Sequence of chain 1.A:
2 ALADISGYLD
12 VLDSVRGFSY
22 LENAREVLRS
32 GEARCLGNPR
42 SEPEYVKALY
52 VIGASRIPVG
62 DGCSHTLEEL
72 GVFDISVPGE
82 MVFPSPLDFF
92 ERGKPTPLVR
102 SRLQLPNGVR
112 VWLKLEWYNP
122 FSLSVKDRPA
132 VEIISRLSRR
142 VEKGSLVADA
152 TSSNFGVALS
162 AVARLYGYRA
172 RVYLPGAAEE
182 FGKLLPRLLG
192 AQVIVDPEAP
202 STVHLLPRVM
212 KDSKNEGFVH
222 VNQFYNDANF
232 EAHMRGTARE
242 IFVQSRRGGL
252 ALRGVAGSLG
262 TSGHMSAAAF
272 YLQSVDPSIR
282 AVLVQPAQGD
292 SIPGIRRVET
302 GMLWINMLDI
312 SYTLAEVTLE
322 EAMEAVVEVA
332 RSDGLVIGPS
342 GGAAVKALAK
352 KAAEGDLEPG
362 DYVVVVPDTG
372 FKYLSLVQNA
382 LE

The protein below binds the small molecule below.
Small molecule (SMILES): N[C@@H](CS)C(=O)O

Binding-site contacts:
Ligand atom C contacts residue PHE156 of chain 1.A at 3.7 Å (hydrophobic).
Ligand atom C contacts residue ASN155 of chain 1.A at 4.3 Å.
Ligand atom CA contacts residue GLN224 of chain 1.A at 4.1 Å.
Ligand atom CA contacts residue PLP1 of chain 1.C at 3.1 Å.
Ligand atom C contacts residue THR152 of chain 1.A at 3.4 Å.
Ligand atom N contacts residue PLP1 of chain 1.C at 2.4 Å.
Ligand atom O contacts residue ASN155 of chain 1.A at 3.5 Å (h-bond).
Ligand atom CB contacts residue PHE225 of chain 1.A at 4.2 Å (hydrophobic).
Ligand atom N contacts residue LYS127 of chain 1.A at 3.0 Å (salt-bridge).
Ligand atom CA contacts residue LYS127 of chain 1.A at 3.0 Å.
Ligand atom O contacts residue LYS127 of chain 1.A at 2.9 Å (salt-bridge).
Ligand atom O contacts residue PLP1 of chain 1.C at 3.6 Å (h-bond).
Ligand atom C contacts residue SER154 of chain 1.A at 4.4 Å.
Ligand atom CA contacts residue SER153 of chain 1.A at 3.0 Å.
Ligand atom O contacts residue SER154 of chain 1.A at 4.3 Å.
Ligand atom OXT contacts residue THR152 of chain 1.A at 2.5 Å (h-bond).
Ligand atom CB contacts residue LYS127 of chain 1.A at 4.4 Å.
Ligand atom N contacts residue SER153 of chain 1.A at 2.8 Å (h-bond).
Ligand atom SG contacts residue PHE225 of chain 1.A at 3.4 Å.
Ligand atom OXT contacts residue PHE156 of chain 1.A at 3.5 Å.
Ligand atom N contacts residue GLY295 of chain 1.A at 3.0 Å (h-bond).
Ligand atom O contacts residue SER153 of chain 1.A at 3.6 Å.
Ligand atom CB contacts residue PLP1 of chain 1.C at 4.4 Å.
Ligand atom OXT contacts residue GLN224 of chain 1.A at 3.2 Å (h-bond).
Ligand atom O contacts residue THR152 of chain 1.A at 3.5 Å (h-bond).
Ligand atom SG contacts residue THR262 of chain 1.A at 3.8 Å.
Ligand atom CB contacts residue GLY295 of chain 1.A at 4.1 Å.
Ligand atom OXT contacts residue SER154 of chain 1.A at 4.0 Å.
Ligand atom SG contacts residue GLY261 of chain 1.A at 3.7 Å.
Ligand atom CA contacts residue GLY295 of chain 1.A at 4.1 Å.
Ligand atom C contacts residue LYS127 of chain 1.A at 3.2 Å.
Ligand atom C contacts residue GLN224 of chain 1.A at 3.8 Å.
Ligand atom CB contacts residue GLN224 of chain 1.A at 4.0 Å.
Ligand atom O contacts residue PHE156 of chain 1.A at 2.8 Å (h-bond).
Ligand atom OXT contacts residue SER153 of chain 1.A at 2.9 Å (h-bond).
Ligand atom OXT contacts residue LYS127 of chain 1.A at 4.3 Å.
Ligand atom C contacts residue SER153 of chain 1.A at 3.1 Å.
Ligand atom C contacts residue PLP1 of chain 1.C at 3.9 Å.
Ligand atom SG contacts residue GLY295 of chain 1.A at 3.9 Å.
Ligand atom CB contacts residue SER153 of chain 1.A at 3.0 Å.